The small molecule below binds the protein below.
Small molecule (SMILES): CC(=O)N[C@H]1[C@H](O[C@H]2[C@H](O)[C@@H](NC(C)=O)CO[C@@H]2CO)O[C@H](CO)[C@@H](O)[C@@H]1O

Sequence of chain 3.L:
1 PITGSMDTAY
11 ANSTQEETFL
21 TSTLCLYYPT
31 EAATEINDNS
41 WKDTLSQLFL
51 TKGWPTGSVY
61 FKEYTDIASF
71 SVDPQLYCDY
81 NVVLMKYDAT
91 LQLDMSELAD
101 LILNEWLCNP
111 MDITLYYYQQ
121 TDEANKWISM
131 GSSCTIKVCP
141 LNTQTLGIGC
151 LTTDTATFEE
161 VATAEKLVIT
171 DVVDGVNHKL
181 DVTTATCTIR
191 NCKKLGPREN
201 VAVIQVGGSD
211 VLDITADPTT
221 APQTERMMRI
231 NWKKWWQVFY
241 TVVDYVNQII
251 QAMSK

Binding-site contacts:
Ligand atom O7 contacts residue ASN12 of chain 3.L at 3.7 Å.
Ligand atom C1 contacts residue ASN12 of chain 3.L at 2.1 Å.
Ligand atom N2 contacts residue ASN12 of chain 3.L at 3.8 Å.
Ligand atom C7 contacts residue ASN12 of chain 3.L at 3.9 Å.
Ligand atom O5 contacts residue ASN12 of chain 3.L at 2.6 Å (h-bond).
Ligand atom C5 contacts residue ASN12 of chain 3.L at 4.0 Å.
Ligand atom C2 contacts residue ASN12 of chain 3.L at 3.2 Å.